Binding-site contacts:
Ligand atom CD2 contacts residue CYS11 of chain 1.W at 4.1 Å (hydrophobic).
Ligand atom OH contacts residue CYS6 of chain 1.W at 2.6 Å (h-bond).
Ligand atom CB contacts residue LEU16 of chain 1.W at 4.0 Å (hydrophobic).
Ligand atom OH contacts residue CYS11 of chain 1.W at 2.9 Å (h-bond).
Ligand atom NZ contacts residue SER12 of chain 1.W at 3.8 Å.
Ligand atom OH contacts residue ILE10 of chain 1.W at 3.6 Å.
Ligand atom CB contacts residue HIS5 of chain 1.R at 4.2 Å.
Ligand atom CD1 contacts residue HIS5 of chain 1.R at 3.6 Å.
Ligand atom CG contacts residue LEU17 of chain 1.T at 4.1 Å (hydrophobic).
Ligand atom CA contacts residue HIS5 of chain 1.R at 3.6 Å.
Ligand atom CD1 contacts residue LEU17 of chain 1.T at 3.7 Å (hydrophobic).
Ligand atom CE3 contacts residue ILE10 of chain 1.W at 4.1 Å (hydrophobic).
Ligand atom CA contacts residue CYS11 of chain 1.W at 3.2 Å (hydrophobic).
Ligand atom CE3 contacts residue CYS11 of chain 1.W at 3.4 Å (hydrophobic).
Ligand atom CD2 contacts residue LEU16 of chain 1.W at 4.3 Å (hydrophobic).
Ligand atom CB contacts residue LEU17 of chain 1.T at 3.8 Å (hydrophobic).
Ligand atom NZ contacts residue CYS11 of chain 1.W at 2.6 Å (h-bond).
Ligand atom CA contacts residue ILE10 of chain 1.W at 3.8 Å (hydrophobic).
Ligand atom CE2 contacts residue HIS5 of chain 1.R at 3.9 Å.
Ligand atom CH2 contacts residue CYS6 of chain 1.W at 3.5 Å (hydrophobic).
Ligand atom CG contacts residue HIS5 of chain 1.R at 3.6 Å.
Ligand atom CG contacts residue CYS11 of chain 1.W at 4.2 Å (hydrophobic).
Ligand atom CZ3 contacts residue CYS6 of chain 1.W at 3.4 Å (hydrophobic).
Ligand atom CD2 contacts residue HIS5 of chain 1.R at 3.7 Å.
Ligand atom CA contacts residue GLU21 of chain 1.T at 3.8 Å.
Ligand atom CA contacts residue LEU17 of chain 1.T at 4.2 Å (hydrophobic).
Ligand atom CZ3 contacts residue ILE10 of chain 1.W at 4.3 Å (hydrophobic).
Ligand atom CZ3 contacts residue LEU11 of chain 1.X at 4.1 Å (hydrophobic).
Ligand atom CZ2 contacts residue LEU11 of chain 1.X at 4.1 Å (hydrophobic).
Ligand atom CG contacts residue LEU16 of chain 1.W at 4.1 Å (hydrophobic).
Ligand atom CZ2 contacts residue HIS5 of chain 1.R at 4.2 Å.
Ligand atom NE1 contacts residue HIS5 of chain 1.R at 3.8 Å.
Ligand atom NZ contacts residue GLU21 of chain 1.T at 3.0 Å (salt-bridge).
Ligand atom CB contacts residue LEU13 of chain 1.W at 4.1 Å (hydrophobic).
Ligand atom CZ2 contacts residue LEU6 of chain 1.R at 4.2 Å (hydrophobic).
Ligand atom CZ3 contacts residue CYS11 of chain 1.W at 3.7 Å (hydrophobic).
Ligand atom CB contacts residue CYS11 of chain 1.W at 3.4 Å (hydrophobic).
Ligand atom OH contacts residue SER9 of chain 1.W at 3.4 Å (h-bond).
Ligand atom NZ contacts residue ILE10 of chain 1.W at 4.0 Å.
Ligand atom CH2 contacts residue LEU11 of chain 1.X at 3.6 Å (hydrophobic).

Sequence of chain 1.W:
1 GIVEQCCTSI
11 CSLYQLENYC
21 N

Sequence of chain 1.R:
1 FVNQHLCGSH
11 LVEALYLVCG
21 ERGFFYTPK

Sequence of chain 1.X:
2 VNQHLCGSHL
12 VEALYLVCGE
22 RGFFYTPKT

Sequence of chain 1.T:
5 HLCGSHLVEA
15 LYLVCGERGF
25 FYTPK

This protein binds this small molecule.
Small molecule (SMILES): NCCc1c[nH]c2ccc(O)cc12